The small molecule below binds the protein below.
Small molecule (SMILES): COc1cc(C=O)ccc1O

Sequence of chain 1.A:
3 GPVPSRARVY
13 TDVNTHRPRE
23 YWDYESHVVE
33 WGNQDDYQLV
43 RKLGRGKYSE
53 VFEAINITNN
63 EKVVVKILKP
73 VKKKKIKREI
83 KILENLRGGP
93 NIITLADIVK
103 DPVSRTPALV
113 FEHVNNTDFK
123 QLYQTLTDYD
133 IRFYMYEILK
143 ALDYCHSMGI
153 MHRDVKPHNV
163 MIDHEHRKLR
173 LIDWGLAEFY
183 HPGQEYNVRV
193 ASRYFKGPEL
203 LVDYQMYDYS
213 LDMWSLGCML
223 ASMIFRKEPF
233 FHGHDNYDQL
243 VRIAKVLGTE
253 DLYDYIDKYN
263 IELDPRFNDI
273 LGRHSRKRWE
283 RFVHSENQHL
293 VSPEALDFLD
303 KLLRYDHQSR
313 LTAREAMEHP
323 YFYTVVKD

Binding-site contacts:
Ligand atom OAH contacts residue LYS68 of chain 1.A at 3.1 Å (salt-bridge).
Ligand atom OAC contacts residue ASP175 of chain 1.A at 3.1 Å (salt-bridge).
Ligand atom CAJ contacts residue ASP175 of chain 1.A at 3.5 Å.
Ligand atom OAC contacts residue FER1 of chain 1.F at 0.6 Å (h-bond).
Ligand atom OAB contacts residue GJK1 of chain 1.H at 0.1 Å.
Ligand atom CAJ contacts residue FER1 of chain 1.F at 0.8 Å.
Ligand atom CAG contacts residue CIY1 of chain 1.I at 0.1 Å.
Ligand atom CAI contacts residue GJK1 of chain 1.H at 0.1 Å.
Ligand atom OAH contacts residue GJK1 of chain 1.H at 0.1 Å (h-bond).
Ligand atom CAK contacts residue CIY1 of chain 1.I at 0.1 Å.
Ligand atom CAG contacts residue FER1 of chain 1.F at 1.0 Å.
Ligand atom CAF contacts residue CIY1 of chain 1.I at 0.1 Å.
Ligand atom OAH contacts residue ASP175 of chain 1.A at 3.5 Å.
Ligand atom CAI contacts residue CIY1 of chain 1.I at 0.1 Å.
Ligand atom CAD contacts residue GJK1 of chain 1.H at 0.1 Å.
Ligand atom CAE contacts residue CIY1 of chain 1.I at 0.1 Å.
Ligand atom CAE contacts residue FER1 of chain 1.F at 0.7 Å.
Ligand atom OAB contacts residue FER1 of chain 1.F at 1.3 Å.
Ligand atom CAD contacts residue CIY1 of chain 1.I at 0.2 Å.
Ligand atom CAF contacts residue GJK1 of chain 1.H at 0.1 Å.
Ligand atom CAE contacts residue GJK1 of chain 1.H at 0.1 Å.
Ligand atom CAI contacts residue FER1 of chain 1.F at 1.1 Å.
Ligand atom CAJ contacts residue GJK1 of chain 1.H at 0.1 Å.
Ligand atom CAD contacts residue FER1 of chain 1.F at 0.2 Å.
Ligand atom CAJ contacts residue CIY1 of chain 1.I at 0.1 Å.
Ligand atom CAK contacts residue GJK1 of chain 1.H at 0.1 Å.
Ligand atom OAB contacts residue CIY1 of chain 1.I at 0.3 Å.
Ligand atom OAH contacts residue CIY1 of chain 1.I at 0.1 Å (h-bond).
Ligand atom CAF contacts residue PHE113 of chain 1.A at 3.5 Å (hydrophobic).
Ligand atom OAC contacts residue LYS68 of chain 1.A at 3.0 Å (salt-bridge).
Ligand atom CAG contacts residue ILE174 of chain 1.A at 3.5 Å (hydrophobic).
Ligand atom CAK contacts residue FER1 of chain 1.F at 0.9 Å.
Ligand atom OAH contacts residue FER1 of chain 1.F at 0.8 Å (h-bond).
Ligand atom CAA contacts residue CIY1 of chain 1.I at 0.1 Å.
Ligand atom CAA contacts residue FER1 of chain 1.F at 2.2 Å.
Ligand atom CAG contacts residue GJK1 of chain 1.H at 0.1 Å.
Ligand atom CAF contacts residue FER1 of chain 1.F at 1.2 Å.
Ligand atom OAC contacts residue CIY1 of chain 1.I at 0.0 Å (h-bond).
Ligand atom OAC contacts residue GJK1 of chain 1.H at 0.1 Å (h-bond).
Ligand atom CAA contacts residue GJK1 of chain 1.H at 0.1 Å.